This protein binds this small molecule.
Small molecule (SMILES): NCC(=O)N[C@@H](CSSC[C@H](N)C(=O)N[C@@H](Cc1ccccc1)C(=O)NCC(=O)O)C(=O)NCC(=O)N[C@H](C=O)Cc1ccc(O)cc1

Binding-site contacts:
Ligand atom O contacts residue VAL59 of chain 4.A at 2.9 Å (h-bond).
Ligand atom O contacts residue HIS295 of chain 4.A at 2.5 Å (h-bond).
Ligand atom C contacts residue CA1 of chain 4.D at 3.4 Å.
Ligand atom O contacts residue CA1 of chain 4.D at 2.5 Å.
Ligand atom O contacts residue ARG193 of chain 6.A at 3.4 Å (salt-bridge).
Ligand atom O contacts residue GLU44 of chain 4.A at 3.3 Å (salt-bridge).
Ligand atom CB contacts residue VAL59 of chain 4.A at 3.6 Å (hydrophobic).
Ligand atom C contacts residue HIS295 of chain 4.A at 3.4 Å.
Ligand atom C contacts residue GLY60 of chain 4.A at 3.5 Å.
Ligand atom O contacts residue HIS261 of chain 4.A at 3.0 Å.
Ligand atom O contacts residue HIS261 of chain 4.A at 3.4 Å.
Ligand atom O contacts residue HIS295 of chain 4.A at 3.7 Å.
Ligand atom OXT contacts residue CA1 of chain 4.D at 3.4 Å.
Ligand atom C contacts residue HIS88 of chain 4.A at 3.1 Å.
Ligand atom O contacts residue HIS88 of chain 4.A at 3.1 Å (h-bond).
Ligand atom OH contacts residue HIS167 of chain 4.A at 3.5 Å.
Ligand atom OH contacts residue GLU262 of chain 4.A at 3.4 Å.
Ligand atom C contacts residue HIS261 of chain 4.A at 3.7 Å.
Ligand atom O contacts residue GLY60 of chain 4.A at 3.4 Å.
Ligand atom CA contacts residue HIS295 of chain 4.A at 3.3 Å.
Ligand atom CB contacts residue HIS261 of chain 4.A at 3.5 Å.
Ligand atom CA contacts residue GLY60 of chain 4.A at 3.2 Å.
Ligand atom C contacts residue HIS295 of chain 4.A at 3.3 Å.
Ligand atom C contacts residue VAL59 of chain 4.A at 3.4 Å (hydrophobic).
Ligand atom O contacts residue ASN87 of chain 4.A at 3.2 Å (h-bond).
Ligand atom OXT contacts residue HIS88 of chain 4.A at 3.4 Å.
Ligand atom N contacts residue VAL59 of chain 4.A at 3.7 Å.
Ligand atom OXT contacts residue MET13 of chain 4.A at 3.4 Å (h-bond).
Ligand atom CD2 contacts residue PHE356 of chain 4.A at 3.4 Å (hydrophobic).
Ligand atom CA contacts residue HIS88 of chain 4.A at 3.6 Å.
Ligand atom SG contacts residue VAL59 of chain 4.A at 3.5 Å.
Ligand atom C contacts residue GLU44 of chain 4.A at 3.5 Å.
Ligand atom CE2 contacts residue PRO263 of chain 4.A at 3.6 Å (hydrophobic).
Ligand atom OXT contacts residue HIS295 of chain 4.A at 3.2 Å.
Ligand atom CE2 contacts residue GLY61 of chain 4.A at 3.5 Å.
Ligand atom OXT contacts residue GLU44 of chain 4.A at 2.9 Å (salt-bridge).
Ligand atom CB contacts residue PHE356 of chain 4.A at 3.4 Å (hydrophobic).
Ligand atom N contacts residue GLY60 of chain 4.A at 2.6 Å (h-bond).
Ligand atom CD2 contacts residue GLY61 of chain 4.A at 3.6 Å.
Ligand atom CZ contacts residue GLY61 of chain 4.A at 3.6 Å.

Sequence of chain 6.A:
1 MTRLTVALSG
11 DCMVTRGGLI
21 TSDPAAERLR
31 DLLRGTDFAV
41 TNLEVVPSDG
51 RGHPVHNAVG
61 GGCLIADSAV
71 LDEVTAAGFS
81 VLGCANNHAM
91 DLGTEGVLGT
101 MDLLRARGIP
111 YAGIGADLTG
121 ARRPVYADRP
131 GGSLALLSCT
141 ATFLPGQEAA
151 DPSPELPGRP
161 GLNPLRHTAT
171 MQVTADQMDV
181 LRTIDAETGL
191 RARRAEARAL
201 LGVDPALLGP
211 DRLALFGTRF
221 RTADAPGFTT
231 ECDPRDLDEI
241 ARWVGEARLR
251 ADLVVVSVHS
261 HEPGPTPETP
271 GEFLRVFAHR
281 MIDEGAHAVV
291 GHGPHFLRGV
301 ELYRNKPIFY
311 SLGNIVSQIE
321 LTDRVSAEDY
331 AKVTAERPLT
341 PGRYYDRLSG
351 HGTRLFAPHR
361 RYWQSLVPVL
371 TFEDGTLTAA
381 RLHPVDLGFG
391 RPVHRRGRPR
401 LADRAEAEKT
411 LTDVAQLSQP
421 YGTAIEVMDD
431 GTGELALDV

Sequence of chain 4.A:
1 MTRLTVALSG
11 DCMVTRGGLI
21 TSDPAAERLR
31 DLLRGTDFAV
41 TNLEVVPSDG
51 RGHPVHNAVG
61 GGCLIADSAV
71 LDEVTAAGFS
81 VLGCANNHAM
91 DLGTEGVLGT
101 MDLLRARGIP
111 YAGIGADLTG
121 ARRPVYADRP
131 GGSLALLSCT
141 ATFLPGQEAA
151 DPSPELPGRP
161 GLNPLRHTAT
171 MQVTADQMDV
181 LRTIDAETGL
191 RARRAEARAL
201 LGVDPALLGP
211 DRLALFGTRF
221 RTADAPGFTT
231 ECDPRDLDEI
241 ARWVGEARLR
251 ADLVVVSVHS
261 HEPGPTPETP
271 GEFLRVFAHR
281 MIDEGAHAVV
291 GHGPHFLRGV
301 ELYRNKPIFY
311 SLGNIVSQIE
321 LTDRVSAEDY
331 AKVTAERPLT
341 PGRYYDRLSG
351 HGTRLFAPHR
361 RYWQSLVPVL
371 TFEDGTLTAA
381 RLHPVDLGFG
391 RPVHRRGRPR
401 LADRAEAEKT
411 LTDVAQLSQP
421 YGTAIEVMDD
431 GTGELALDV